Sequence of chain 14.B:
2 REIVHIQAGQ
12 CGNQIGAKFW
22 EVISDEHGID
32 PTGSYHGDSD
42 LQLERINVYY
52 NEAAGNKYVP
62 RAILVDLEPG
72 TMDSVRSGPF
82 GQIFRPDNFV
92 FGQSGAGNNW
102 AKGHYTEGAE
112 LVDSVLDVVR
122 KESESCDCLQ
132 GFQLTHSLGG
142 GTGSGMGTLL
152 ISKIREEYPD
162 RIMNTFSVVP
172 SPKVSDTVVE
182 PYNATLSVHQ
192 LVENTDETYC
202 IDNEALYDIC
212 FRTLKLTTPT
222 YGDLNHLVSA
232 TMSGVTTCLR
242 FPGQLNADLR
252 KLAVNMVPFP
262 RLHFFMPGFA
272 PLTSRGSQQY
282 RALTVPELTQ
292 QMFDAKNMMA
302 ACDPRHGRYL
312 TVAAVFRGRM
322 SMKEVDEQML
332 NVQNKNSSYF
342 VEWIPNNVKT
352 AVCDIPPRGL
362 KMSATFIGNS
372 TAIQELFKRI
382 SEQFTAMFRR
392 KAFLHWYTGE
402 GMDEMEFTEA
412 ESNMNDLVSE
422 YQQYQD

This protein binds this small molecule.
Small molecule (SMILES): Nc1nc2c(ncn2[C@@H]2O[C@H](CO[P](=O)(O)C[P](=O)(O)OP(=O)(O)O)[C@@H](O)[C@H]2O)c(=O)[nH]1

Binding-site contacts:
Ligand atom O3' contacts residue GLU181 of chain 14.B at 3.3 Å (salt-bridge).
Ligand atom O1G contacts residue THR143 of chain 14.B at 3.4 Å.
Ligand atom C6 contacts residue GLN15 of chain 14.B at 3.6 Å.
Ligand atom O6 contacts residue TYR222 of chain 14.B at 3.8 Å.
Ligand atom O1G contacts residue ALA97 of chain 14.B at 3.0 Å (h-bond).
Ligand atom C2 contacts residue TYR222 of chain 14.B at 3.5 Å (hydrophobic).
Ligand atom PB contacts residue MG1 of chain 14.F at 3.7 Å.
Ligand atom O2G contacts residue ASN99 of chain 14.B at 2.9 Å (h-bond).
Ligand atom O4' contacts residue SER138 of chain 14.B at 3.3 Å (h-bond).
Ligand atom PG contacts residue GLY142 of chain 14.B at 3.9 Å.
Ligand atom PB contacts residue GLY10 of chain 14.B at 3.9 Å.
Ligand atom O1A contacts residue GLN11 of chain 14.B at 3.1 Å.
Ligand atom O3B contacts residue MG1 of chain 14.F at 3.8 Å.
Ligand atom C6 contacts residue ASN226 of chain 14.B at 3.3 Å.
Ligand atom O1B contacts residue GLN11 of chain 14.B at 3.2 Å (h-bond).
Ligand atom O2B contacts residue GLY10 of chain 14.B at 3.2 Å.
Ligand atom O2A contacts residue CYS12 of chain 14.B at 3.3 Å (h-bond).
Ligand atom N2 contacts residue ASN226 of chain 14.B at 2.9 Å (h-bond).
Ligand atom O2B contacts residue THR143 of chain 14.B at 2.7 Å (h-bond).
Ligand atom O2B contacts residue GLY144 of chain 14.B at 2.7 Å (h-bond).
Ligand atom N3 contacts residue VAL169 of chain 14.B at 3.8 Å.
Ligand atom N1 contacts residue TYR222 of chain 14.B at 3.2 Å.
Ligand atom O2G contacts residue GLY142 of chain 14.B at 3.0 Å (h-bond).
Ligand atom O6 contacts residue GLN15 of chain 14.B at 2.5 Å (h-bond).
Ligand atom C2 contacts residue ASN226 of chain 14.B at 3.6 Å.
Ligand atom N1 contacts residue ASN226 of chain 14.B at 2.7 Å (h-bond).
Ligand atom C2 contacts residue ASN204 of chain 14.B at 3.4 Å.
Ligand atom O3B contacts residue THR143 of chain 14.B at 3.1 Å (h-bond).
Ligand atom C6 contacts residue TYR222 of chain 14.B at 3.7 Å (hydrophobic).
Ligand atom O3B contacts residue GLY142 of chain 14.B at 3.5 Å (h-bond).
Ligand atom O3G contacts residue MG1 of chain 14.F at 2.5 Å.
Ligand atom N3 contacts residue ASN204 of chain 14.B at 3.0 Å (h-bond).
Ligand atom PB contacts residue THR143 of chain 14.B at 3.3 Å.
Ligand atom O6 contacts residue ASN226 of chain 14.B at 3.1 Å (h-bond).
Ligand atom N2 contacts residue ASN204 of chain 14.B at 2.6 Å (h-bond).
Ligand atom O1B contacts residue MG1 of chain 14.F at 2.4 Å.
Ligand atom C4' contacts residue SER138 of chain 14.B at 3.2 Å.
Ligand atom PG contacts residue MG1 of chain 14.F at 3.5 Å.
Ligand atom O1B contacts residue GLY10 of chain 14.B at 3.7 Å.
Ligand atom O2A contacts residue GLN11 of chain 14.B at 3.5 Å (h-bond).